Sequence of chain 3.A:
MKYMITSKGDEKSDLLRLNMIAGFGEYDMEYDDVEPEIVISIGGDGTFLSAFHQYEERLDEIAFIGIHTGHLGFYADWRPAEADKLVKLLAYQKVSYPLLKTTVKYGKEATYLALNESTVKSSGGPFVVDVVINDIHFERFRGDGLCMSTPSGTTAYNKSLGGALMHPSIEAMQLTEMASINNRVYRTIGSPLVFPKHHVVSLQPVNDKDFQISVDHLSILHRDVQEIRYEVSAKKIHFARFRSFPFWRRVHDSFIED

Binding-site contacts:
Ligand atom NAX contacts residue THR161 of chain 2.A at 2.5 Å (h-bond).
Ligand atom O2' contacts residue GLU123 of chain 2.A at 2.3 Å (salt-bridge).
Ligand atom O3' contacts residue LEU49 of chain 2.A at 3.7 Å.
Ligand atom O2' contacts residue TYR163 of chain 2.A at 3.2 Å.
Ligand atom N1 contacts residue SER166 of chain 2.A at 2.9 Å (h-bond).
Ligand atom C5 contacts residue TYR163 of chain 2.A at 3.6 Å (hydrophobic).
Ligand atom O3' contacts residue GLU123 of chain 2.A at 3.7 Å.
Ligand atom N6 contacts residue TYR163 of chain 2.A at 3.5 Å.
Ligand atom CAW contacts residue PHE74 of chain 2.A at 3.3 Å (hydrophobic).
Ligand atom CAZ contacts residue ALA162 of chain 2.A at 3.5 Å (hydrophobic).
Ligand atom O3' contacts residue ASN122 of chain 2.A at 2.3 Å (h-bond).
Ligand atom CAY contacts residue ALA162 of chain 2.A at 3.6 Å (hydrophobic).
Ligand atom NBB contacts residue THR161 of chain 2.A at 3.5 Å (h-bond).
Ligand atom N3 contacts residue TYR163 of chain 2.A at 3.4 Å (h-bond).
Ligand atom C3' contacts residue GLU123 of chain 2.A at 3.6 Å.
Ligand atom N6 contacts residue ASP150 of chain 3.A at 3.2 Å (salt-bridge).
Ligand atom NBB contacts residue SER158 of chain 2.A at 3.4 Å (h-bond).
Ligand atom C6 contacts residue ILE187 of chain 3.A at 3.6 Å (hydrophobic).
Ligand atom NAX contacts residue ALA162 of chain 2.A at 3.8 Å.
Ligand atom N6 contacts residue ALA185 of chain 3.A at 2.9 Å (h-bond).
Ligand atom N3 contacts residue ALA162 of chain 2.A at 3.6 Å.
Ligand atom N1 contacts residue ILE187 of chain 3.A at 3.3 Å.
Ligand atom C3' contacts residue ASN122 of chain 2.A at 3.7 Å.
Ligand atom C2 contacts residue TYR163 of chain 2.A at 3.5 Å (hydrophobic).
Ligand atom CAS contacts residue ASP45 of chain 2.A at 3.7 Å.
Ligand atom CAP contacts residue GLY46 of chain 2.A at 3.5 Å.
Ligand atom CAU contacts residue ASP45 of chain 2.A at 3.7 Å.
Ligand atom C2 contacts residue ALA162 of chain 2.A at 3.4 Å (hydrophobic).
Ligand atom NBA contacts residue ASN122 of chain 2.A at 3.1 Å (h-bond).
Ligand atom C6 contacts residue TYR163 of chain 2.A at 3.5 Å (hydrophobic).
Ligand atom C2' contacts residue GLU123 of chain 2.A at 3.3 Å.
Ligand atom CAZ contacts residue ASP45 of chain 2.A at 3.8 Å.
Ligand atom O2' contacts residue ALA162 of chain 2.A at 3.4 Å.
Ligand atom C5' contacts residue HIS223 of chain 2.A at 3.2 Å.
Ligand atom NBB contacts residue TYR75 of chain 2.A at 3.7 Å.
Ligand atom O5' contacts residue HIS223 of chain 2.A at 3.2 Å (h-bond).
Ligand atom C2 contacts residue SER166 of chain 2.A at 3.4 Å.
Ligand atom CAY contacts residue THR161 of chain 2.A at 3.4 Å.
Ligand atom NAX contacts residue PHE74 of chain 2.A at 3.3 Å.
Ligand atom CAW contacts residue THR161 of chain 2.A at 3.3 Å.

A small-molecule ligand and the protein it binds are described below.
Small molecule (SMILES): Nc1ncnc2[nH]c(C#CCOC[C@H]3O[C@@H](n4cnc5c(N)ncnc54)[C@H](O)[C@@H]3O)nc12

Sequence of chain 2.A:
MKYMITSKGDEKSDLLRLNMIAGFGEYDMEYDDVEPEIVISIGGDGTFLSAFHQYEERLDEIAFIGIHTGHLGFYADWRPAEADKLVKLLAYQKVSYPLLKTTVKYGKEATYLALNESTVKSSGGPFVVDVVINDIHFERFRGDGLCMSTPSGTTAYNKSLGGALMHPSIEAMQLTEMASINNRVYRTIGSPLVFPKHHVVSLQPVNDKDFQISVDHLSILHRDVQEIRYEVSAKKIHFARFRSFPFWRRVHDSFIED